Sequence of chain 1.A:
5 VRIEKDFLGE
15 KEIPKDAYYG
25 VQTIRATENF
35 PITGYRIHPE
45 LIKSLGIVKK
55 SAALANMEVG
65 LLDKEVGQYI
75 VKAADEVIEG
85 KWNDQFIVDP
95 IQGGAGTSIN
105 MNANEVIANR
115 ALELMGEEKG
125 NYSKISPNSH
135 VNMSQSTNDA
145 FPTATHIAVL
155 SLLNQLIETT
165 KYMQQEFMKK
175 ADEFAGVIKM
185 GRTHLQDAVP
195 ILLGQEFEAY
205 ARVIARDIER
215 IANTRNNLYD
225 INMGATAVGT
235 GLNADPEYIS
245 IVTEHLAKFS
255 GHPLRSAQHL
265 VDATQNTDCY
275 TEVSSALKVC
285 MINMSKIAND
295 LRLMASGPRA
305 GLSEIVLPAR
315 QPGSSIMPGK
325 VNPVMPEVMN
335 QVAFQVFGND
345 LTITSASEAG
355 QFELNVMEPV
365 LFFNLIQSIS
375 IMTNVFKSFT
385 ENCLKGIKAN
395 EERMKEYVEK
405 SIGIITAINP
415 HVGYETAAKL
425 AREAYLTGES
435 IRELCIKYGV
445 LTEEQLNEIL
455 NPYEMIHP

Sequence of chain 1.C:
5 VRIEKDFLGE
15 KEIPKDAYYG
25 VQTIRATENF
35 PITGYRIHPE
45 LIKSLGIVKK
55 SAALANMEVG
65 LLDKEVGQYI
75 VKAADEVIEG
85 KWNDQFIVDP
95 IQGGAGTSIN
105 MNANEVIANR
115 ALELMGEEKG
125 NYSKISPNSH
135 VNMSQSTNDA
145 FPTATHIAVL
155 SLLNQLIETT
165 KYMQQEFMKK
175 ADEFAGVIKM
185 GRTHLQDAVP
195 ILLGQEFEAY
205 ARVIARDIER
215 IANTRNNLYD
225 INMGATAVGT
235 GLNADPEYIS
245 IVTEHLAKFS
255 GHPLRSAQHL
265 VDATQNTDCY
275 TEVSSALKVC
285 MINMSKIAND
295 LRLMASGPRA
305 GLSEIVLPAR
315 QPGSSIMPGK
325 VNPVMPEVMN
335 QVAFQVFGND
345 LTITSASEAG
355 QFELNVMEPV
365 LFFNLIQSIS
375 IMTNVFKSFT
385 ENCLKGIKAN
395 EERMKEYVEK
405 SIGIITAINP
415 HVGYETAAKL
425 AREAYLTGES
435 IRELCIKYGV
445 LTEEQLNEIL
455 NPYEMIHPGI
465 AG

This protein binds this small molecule.
Small molecule (SMILES): N[C@@H](CC(=O)O)C(=O)O

Binding-site contacts:
Ligand atom N contacts residue HIS188 of chain 1.A at 3.2 Å (h-bond).
Ligand atom N contacts residue GLY98 of chain 1.B at 4.0 Å.
Ligand atom CG contacts residue THR141 of chain 1.B at 2.9 Å.
Ligand atom N contacts residue THR101 of chain 1.B at 3.4 Å (h-bond).
Ligand atom OXT contacts residue LYS324 of chain 1.C at 3.0 Å (salt-bridge).
Ligand atom OD2 contacts residue SER319 of chain 1.C at 3.1 Å (h-bond).
Ligand atom N contacts residue GLY317 of chain 1.C at 4.0 Å.
Ligand atom OD1 contacts residue SER319 of chain 1.C at 2.5 Å (h-bond).
Ligand atom OD1 contacts residue SER318 of chain 1.C at 3.7 Å.
Ligand atom CB contacts residue ASN142 of chain 1.B at 3.5 Å.
Ligand atom O contacts residue ASN142 of chain 1.B at 2.8 Å (h-bond).
Ligand atom CG contacts residue SER318 of chain 1.C at 3.5 Å.
Ligand atom OXT contacts residue ASN326 of chain 1.C at 3.7 Å.
Ligand atom CA contacts residue HIS188 of chain 1.A at 3.8 Å.
Ligand atom O contacts residue THR187 of chain 1.A at 2.8 Å (h-bond).
Ligand atom C contacts residue LYS324 of chain 1.C at 4.0 Å.
Ligand atom OD2 contacts residue SER318 of chain 1.C at 3.2 Å.
Ligand atom CB contacts residue THR141 of chain 1.B at 3.9 Å.
Ligand atom CB contacts residue SER318 of chain 1.C at 3.5 Å.
Ligand atom C contacts residue HIS188 of chain 1.A at 3.5 Å.
Ligand atom CG contacts residue THR101 of chain 1.B at 3.8 Å.
Ligand atom C contacts residue ASN142 of chain 1.B at 3.7 Å.
Ligand atom O contacts residue HIS188 of chain 1.A at 3.6 Å.
Ligand atom OD1 contacts residue SER140 of chain 1.B at 3.4 Å (h-bond).
Ligand atom C contacts residue THR187 of chain 1.A at 3.5 Å.
Ligand atom CG contacts residue GLY317 of chain 1.C at 4.0 Å.
Ligand atom OD2 contacts residue THR101 of chain 1.B at 2.7 Å (h-bond).
Ligand atom OXT contacts residue HIS188 of chain 1.A at 3.4 Å.
Ligand atom OD2 contacts residue GLY317 of chain 1.C at 3.1 Å (h-bond).
Ligand atom O contacts residue LEU358 of chain 1.B at 3.7 Å.
Ligand atom CA contacts residue ASN142 of chain 1.B at 3.8 Å.
Ligand atom CA contacts residue GLY317 of chain 1.C at 3.4 Å.
Ligand atom CB contacts residue SER140 of chain 1.B at 4.0 Å.
Ligand atom OD2 contacts residue THR141 of chain 1.B at 2.7 Å (h-bond).
Ligand atom CG contacts residue SER319 of chain 1.C at 3.3 Å.
Ligand atom OXT contacts residue GLY317 of chain 1.C at 4.0 Å.
Ligand atom CA contacts residue THR101 of chain 1.B at 3.9 Å.
Ligand atom OXT contacts residue THR187 of chain 1.A at 3.3 Å (h-bond).
Ligand atom OD1 contacts residue THR141 of chain 1.B at 2.9 Å (h-bond).
Ligand atom N contacts residue ASN142 of chain 1.B at 3.1 Å (h-bond).

Sequence of chain 1.B:
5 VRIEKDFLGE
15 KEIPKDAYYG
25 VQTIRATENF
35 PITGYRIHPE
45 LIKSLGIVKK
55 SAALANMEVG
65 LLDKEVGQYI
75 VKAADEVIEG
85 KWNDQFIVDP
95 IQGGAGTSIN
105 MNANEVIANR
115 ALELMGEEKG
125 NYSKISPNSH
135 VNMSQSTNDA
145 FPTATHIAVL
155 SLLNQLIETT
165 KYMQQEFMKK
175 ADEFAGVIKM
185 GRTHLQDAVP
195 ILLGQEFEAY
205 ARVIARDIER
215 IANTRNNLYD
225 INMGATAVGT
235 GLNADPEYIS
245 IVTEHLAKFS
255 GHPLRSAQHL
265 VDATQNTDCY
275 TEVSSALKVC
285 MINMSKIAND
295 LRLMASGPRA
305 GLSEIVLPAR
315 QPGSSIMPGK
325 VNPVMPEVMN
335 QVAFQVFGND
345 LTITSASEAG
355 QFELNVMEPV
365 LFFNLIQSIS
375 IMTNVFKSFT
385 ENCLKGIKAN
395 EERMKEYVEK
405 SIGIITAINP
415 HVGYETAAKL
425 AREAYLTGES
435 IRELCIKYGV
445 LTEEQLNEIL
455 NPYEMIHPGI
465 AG